A protein and the small-molecule ligand that binds it are described below.
Small molecule (SMILES): CC(=O)N[C@@H]1[C@@H](O)[C@H](O)[C@@H](CO)O[C@H]1O

Sequence of chain 1.B:
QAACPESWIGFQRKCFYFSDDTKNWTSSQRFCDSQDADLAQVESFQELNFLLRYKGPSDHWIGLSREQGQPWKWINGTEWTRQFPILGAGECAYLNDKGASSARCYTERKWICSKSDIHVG

Binding-site contacts:
Ligand atom C8 contacts residue ASN79 of chain 1.B at 3.4 Å.
Ligand atom O5 contacts residue GLN44 of chain 1.B at 4.4 Å.
Ligand atom C3 contacts residue ASN79 of chain 1.B at 3.9 Å.
Ligand atom C7 contacts residue THR81 of chain 1.B at 4.2 Å.
Ligand atom C6 contacts residue GLU46 of chain 1.B at 3.9 Å.
Ligand atom O5 contacts residue ASN79 of chain 1.B at 2.3 Å (h-bond).
Ligand atom C4 contacts residue GLU46 of chain 1.B at 3.9 Å.
Ligand atom O7 contacts residue ASN79 of chain 1.B at 4.5 Å.
Ligand atom O6 contacts residue GLN44 of chain 1.B at 3.6 Å.
Ligand atom C4 contacts residue ASN79 of chain 1.B at 4.2 Å.
Ligand atom O4 contacts residue TRP77 of chain 1.B at 4.4 Å.
Ligand atom C6 contacts residue TRP77 of chain 1.B at 3.7 Å (hydrophobic).
Ligand atom O5 contacts residue TRP77 of chain 1.B at 3.9 Å.
Ligand atom C2 contacts residue ASN79 of chain 1.B at 2.6 Å.
Ligand atom N2 contacts residue THR81 of chain 1.B at 3.7 Å.
Ligand atom C5 contacts residue ASN79 of chain 1.B at 3.6 Å.
Ligand atom C1 contacts residue TRP77 of chain 1.B at 4.2 Å (hydrophobic).
Ligand atom C6 contacts residue GLN44 of chain 1.B at 3.8 Å.
Ligand atom C7 contacts residue ASN79 of chain 1.B at 3.5 Å.
Ligand atom N2 contacts residue ASN79 of chain 1.B at 3.2 Å (h-bond).
Ligand atom C5 contacts residue GLU46 of chain 1.B at 4.4 Å.
Ligand atom O7 contacts residue THR81 of chain 1.B at 4.0 Å.
Ligand atom C1 contacts residue THR81 of chain 1.B at 4.2 Å.
Ligand atom O6 contacts residue GLU46 of chain 1.B at 4.4 Å.
Ligand atom C5 contacts residue TRP77 of chain 1.B at 3.7 Å (hydrophobic).
Ligand atom O4 contacts residue GLU46 of chain 1.B at 3.0 Å (salt-bridge).
Ligand atom C1 contacts residue ASN79 of chain 1.B at 1.4 Å.